A small-molecule ligand and the protein it binds are described below.
Small molecule (SMILES): O=S(=O)(O)c1cccc2cccc(Nc3ccccc3)c12

Binding-site contacts:
Ligand atom C13 contacts residue GLU14 of chain 1.E at 3.6 Å.
Ligand atom C6 contacts residue TYR105 of chain 1.E at 3.9 Å (hydrophobic).
Ligand atom C9 contacts residue ALA144 of chain 1.E at 3.8 Å (hydrophobic).
Ligand atom C6 contacts residue TYR88 of chain 1.E at 3.9 Å (hydrophobic).
Ligand atom C3 contacts residue ARG31 of chain 1.E at 4.1 Å.
Ligand atom S contacts residue ALA144 of chain 1.E at 3.4 Å (h-bond).
Ligand atom C15 contacts residue GLY118 of chain 1.E at 4.0 Å.
Ligand atom C4 contacts residue TYR88 of chain 1.E at 3.8 Å (hydrophobic).
Ligand atom O3 contacts residue LYS12 of chain 1.E at 3.3 Å (salt-bridge).
Ligand atom O2 contacts residue ALA144 of chain 1.E at 3.5 Å (h-bond).
Ligand atom C5 contacts residue ARG31 of chain 1.E at 3.9 Å.
Ligand atom C11 contacts residue TYR148 of chain 1.E at 4.1 Å (hydrophobic).
Ligand atom C6 contacts residue ILE120 of chain 1.E at 3.9 Å (hydrophobic).
Ligand atom O2 contacts residue LYS12 of chain 1.E at 2.9 Å (salt-bridge).
Ligand atom C4 contacts residue VAL107 of chain 1.E at 3.4 Å (hydrophobic).
Ligand atom C6 contacts residue ARG31 of chain 1.E at 3.9 Å.
Ligand atom S contacts residue TYR145 of chain 1.E at 3.9 Å.
Ligand atom C15 contacts residue LEU109 of chain 1.E at 3.9 Å (hydrophobic).
Ligand atom C4 contacts residue ARG31 of chain 1.E at 3.6 Å.
Ligand atom O2 contacts residue TYR145 of chain 1.E at 3.0 Å.
Ligand atom C13 contacts residue TYR148 of chain 1.E at 3.3 Å (hydrophobic).
Ligand atom C3 contacts residue ILE120 of chain 1.E at 4.0 Å (hydrophobic).
Ligand atom C3 contacts residue VAL107 of chain 1.E at 3.6 Å (hydrophobic).
Ligand atom C7 contacts residue ILE120 of chain 1.E at 4.1 Å (hydrophobic).
Ligand atom C12 contacts residue GLU14 of chain 1.E at 3.9 Å.
Ligand atom C7 contacts residue ALA144 of chain 1.E at 3.6 Å (hydrophobic).
Ligand atom C16 contacts residue ILE120 of chain 1.E at 3.9 Å (hydrophobic).
Ligand atom C7 contacts residue ARG31 of chain 1.E at 4.1 Å.
Ligand atom C14 contacts residue LEU23 of chain 1.E at 4.0 Å (hydrophobic).
Ligand atom C12 contacts residue TYR148 of chain 1.E at 3.3 Å (hydrophobic).
Ligand atom C7 contacts residue TYR105 of chain 1.E at 4.0 Å (hydrophobic).
Ligand atom O1 contacts residue TYR148 of chain 1.E at 3.0 Å.
Ligand atom O2 contacts residue GLU141 of chain 1.E at 4.1 Å.
Ligand atom O1 contacts residue TYR145 of chain 1.E at 3.5 Å.
Ligand atom C8 contacts residue ALA144 of chain 1.E at 3.3 Å (hydrophobic).
Ligand atom S contacts residue LYS12 of chain 1.E at 3.7 Å.
Ligand atom C2 contacts residue LEU27 of chain 1.E at 4.0 Å (hydrophobic).
Ligand atom C5 contacts residue ILE120 of chain 1.E at 4.0 Å (hydrophobic).
Ligand atom O1 contacts residue ALA144 of chain 1.E at 2.7 Å (h-bond).
Ligand atom C2 contacts residue ILE120 of chain 1.E at 4.0 Å (hydrophobic).

Sequence of chain 1.E:
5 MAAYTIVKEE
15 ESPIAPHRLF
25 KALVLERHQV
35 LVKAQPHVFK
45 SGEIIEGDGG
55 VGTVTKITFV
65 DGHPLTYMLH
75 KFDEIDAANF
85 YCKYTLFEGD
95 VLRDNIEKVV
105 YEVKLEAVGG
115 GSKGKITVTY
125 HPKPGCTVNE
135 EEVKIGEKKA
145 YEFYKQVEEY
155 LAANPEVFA